This protein binds this small molecule.
Small molecule (SMILES): CC(=O)N[C@@H]1[C@@H](O)[C@H](O)[C@@H](CO)O[C@H]1O

Sequence of chain 22.B:
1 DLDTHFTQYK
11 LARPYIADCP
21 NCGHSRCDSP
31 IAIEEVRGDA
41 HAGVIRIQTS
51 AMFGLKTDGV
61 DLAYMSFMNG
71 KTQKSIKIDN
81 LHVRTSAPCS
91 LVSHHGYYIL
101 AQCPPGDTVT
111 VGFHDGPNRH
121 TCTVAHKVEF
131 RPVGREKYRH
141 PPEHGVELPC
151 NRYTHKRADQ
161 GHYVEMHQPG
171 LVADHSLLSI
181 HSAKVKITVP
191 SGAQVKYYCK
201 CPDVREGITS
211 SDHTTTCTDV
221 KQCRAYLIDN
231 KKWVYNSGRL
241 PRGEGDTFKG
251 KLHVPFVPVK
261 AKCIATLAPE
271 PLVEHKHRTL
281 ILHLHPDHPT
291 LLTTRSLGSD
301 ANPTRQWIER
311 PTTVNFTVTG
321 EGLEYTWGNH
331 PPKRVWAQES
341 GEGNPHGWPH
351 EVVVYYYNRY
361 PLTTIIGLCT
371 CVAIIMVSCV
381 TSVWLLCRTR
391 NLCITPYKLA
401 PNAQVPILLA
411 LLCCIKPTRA

Binding-site contacts:
Ligand atom C5 contacts residue ASN315 of chain 22.B at 3.7 Å.
Ligand atom C4 contacts residue ASN315 of chain 22.B at 4.3 Å.
Ligand atom C3 contacts residue ASN315 of chain 22.B at 3.8 Å.
Ligand atom C6 contacts residue THR313 of chain 22.B at 4.5 Å.
Ligand atom C2 contacts residue ASN315 of chain 22.B at 2.5 Å.
Ligand atom O7 contacts residue ASN315 of chain 22.B at 4.2 Å.
Ligand atom N2 contacts residue ASN315 of chain 22.B at 2.8 Å (h-bond).
Ligand atom C6 contacts residue ASN315 of chain 22.B at 4.5 Å.
Ligand atom C7 contacts residue ASN315 of chain 22.B at 3.3 Å.
Ligand atom C8 contacts residue ILE281 of chain 22.B at 4.5 Å (hydrophobic).
Ligand atom C1 contacts residue VAL314 of chain 22.B at 4.4 Å (hydrophobic).
Ligand atom O5 contacts residue ASN315 of chain 22.B at 2.4 Å (h-bond).
Ligand atom O5 contacts residue THR313 of chain 22.B at 4.3 Å.
Ligand atom C8 contacts residue ASN315 of chain 22.B at 3.5 Å.
Ligand atom O5 contacts residue VAL314 of chain 22.B at 3.8 Å.
Ligand atom C1 contacts residue ASN315 of chain 22.B at 1.4 Å.